Binding-site contacts:
Ligand atom C2 contacts residue ASN120 of chain 1.I at 2.3 Å.
Ligand atom C4 contacts residue ASN120 of chain 1.I at 4.1 Å.
Ligand atom C5 contacts residue ASN120 of chain 1.I at 3.6 Å.
Ligand atom C7 contacts residue ASN120 of chain 1.I at 3.7 Å.
Ligand atom C8 contacts residue GLN98 of chain 1.I at 3.8 Å.
Ligand atom O5 contacts residue ASN120 of chain 1.I at 2.2 Å (h-bond).
Ligand atom C8 contacts residue SER118 of chain 1.I at 4.0 Å.
Ligand atom O7 contacts residue LYS131 of chain 1.I at 3.8 Å.
Ligand atom C1 contacts residue ASN120 of chain 1.I at 1.4 Å.
Ligand atom O7 contacts residue ASN120 of chain 1.I at 4.1 Å.
Ligand atom C3 contacts residue ASN120 of chain 1.I at 3.7 Å.
Ligand atom N2 contacts residue ASN120 of chain 1.I at 2.9 Å (h-bond).

A protein and the small-molecule ligand that binds it are described below.
Small molecule (SMILES): CC(=O)N[C@H]1[C@H](O[C@H]2[C@H](O)[C@@H](NC(C)=O)CO[C@@H]2CO)O[C@H](CO)[C@@H](O)[C@@H]1O

Sequence of chain 1.I:
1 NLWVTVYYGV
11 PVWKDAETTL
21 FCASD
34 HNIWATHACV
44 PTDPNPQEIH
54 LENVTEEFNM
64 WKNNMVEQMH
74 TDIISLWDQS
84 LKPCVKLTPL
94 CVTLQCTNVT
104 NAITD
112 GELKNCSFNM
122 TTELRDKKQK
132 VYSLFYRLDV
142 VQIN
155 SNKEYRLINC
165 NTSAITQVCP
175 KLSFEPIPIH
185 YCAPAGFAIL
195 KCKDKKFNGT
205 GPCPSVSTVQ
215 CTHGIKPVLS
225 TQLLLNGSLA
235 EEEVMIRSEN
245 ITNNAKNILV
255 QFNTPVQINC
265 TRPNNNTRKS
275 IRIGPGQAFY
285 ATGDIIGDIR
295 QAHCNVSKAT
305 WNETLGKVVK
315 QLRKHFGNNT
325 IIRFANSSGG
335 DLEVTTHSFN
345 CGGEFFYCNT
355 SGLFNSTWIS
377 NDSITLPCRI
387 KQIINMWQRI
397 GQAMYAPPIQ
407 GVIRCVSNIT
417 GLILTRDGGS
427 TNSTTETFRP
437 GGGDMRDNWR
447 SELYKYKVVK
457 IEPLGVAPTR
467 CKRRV